A protein and the small-molecule ligand that binds it are described below.
Small molecule (SMILES): CC(=O)N[C@@H]1[C@@H](O)[C@H](O)[C@@H](CO)O[C@H]1O

Binding-site contacts:
Ligand atom C3 contacts residue ASN313 of chain 2.E at 3.8 Å.
Ligand atom N2 contacts residue ASN313 of chain 2.E at 3.0 Å (h-bond).
Ligand atom O5 contacts residue THR315 of chain 2.E at 3.9 Å.
Ligand atom C8 contacts residue GLN322 of chain 2.E at 3.2 Å.
Ligand atom C1 contacts residue ASN313 of chain 2.E at 1.4 Å.
Ligand atom C2 contacts residue ASN313 of chain 2.E at 2.4 Å.
Ligand atom O7 contacts residue ASN313 of chain 2.E at 3.6 Å.
Ligand atom C4 contacts residue ASN313 of chain 2.E at 4.2 Å.
Ligand atom O7 contacts residue GLN322 of chain 2.E at 4.4 Å.
Ligand atom O5 contacts residue ASN313 of chain 2.E at 2.3 Å (h-bond).
Ligand atom C5 contacts residue ASN313 of chain 2.E at 3.6 Å.
Ligand atom C7 contacts residue ASN313 of chain 2.E at 3.5 Å.
Ligand atom C7 contacts residue GLN322 of chain 2.E at 3.9 Å.
Ligand atom C5 contacts residue THR315 of chain 2.E at 4.0 Å.
Ligand atom N2 contacts residue GLN322 of chain 2.E at 4.5 Å.
Ligand atom C6 contacts residue THR315 of chain 2.E at 3.8 Å.

Sequence of chain 2.E:
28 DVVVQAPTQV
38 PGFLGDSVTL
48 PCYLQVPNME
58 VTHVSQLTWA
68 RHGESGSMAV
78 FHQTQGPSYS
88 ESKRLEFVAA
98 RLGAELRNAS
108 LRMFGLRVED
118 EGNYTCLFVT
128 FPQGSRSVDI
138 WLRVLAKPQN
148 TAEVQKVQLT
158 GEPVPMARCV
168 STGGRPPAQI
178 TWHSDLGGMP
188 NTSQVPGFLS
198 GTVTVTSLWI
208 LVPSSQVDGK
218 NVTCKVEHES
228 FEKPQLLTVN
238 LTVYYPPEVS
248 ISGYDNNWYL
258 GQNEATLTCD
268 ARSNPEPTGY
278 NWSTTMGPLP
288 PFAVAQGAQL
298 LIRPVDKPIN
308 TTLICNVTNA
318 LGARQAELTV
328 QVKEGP